Sequence of chain 1.B:
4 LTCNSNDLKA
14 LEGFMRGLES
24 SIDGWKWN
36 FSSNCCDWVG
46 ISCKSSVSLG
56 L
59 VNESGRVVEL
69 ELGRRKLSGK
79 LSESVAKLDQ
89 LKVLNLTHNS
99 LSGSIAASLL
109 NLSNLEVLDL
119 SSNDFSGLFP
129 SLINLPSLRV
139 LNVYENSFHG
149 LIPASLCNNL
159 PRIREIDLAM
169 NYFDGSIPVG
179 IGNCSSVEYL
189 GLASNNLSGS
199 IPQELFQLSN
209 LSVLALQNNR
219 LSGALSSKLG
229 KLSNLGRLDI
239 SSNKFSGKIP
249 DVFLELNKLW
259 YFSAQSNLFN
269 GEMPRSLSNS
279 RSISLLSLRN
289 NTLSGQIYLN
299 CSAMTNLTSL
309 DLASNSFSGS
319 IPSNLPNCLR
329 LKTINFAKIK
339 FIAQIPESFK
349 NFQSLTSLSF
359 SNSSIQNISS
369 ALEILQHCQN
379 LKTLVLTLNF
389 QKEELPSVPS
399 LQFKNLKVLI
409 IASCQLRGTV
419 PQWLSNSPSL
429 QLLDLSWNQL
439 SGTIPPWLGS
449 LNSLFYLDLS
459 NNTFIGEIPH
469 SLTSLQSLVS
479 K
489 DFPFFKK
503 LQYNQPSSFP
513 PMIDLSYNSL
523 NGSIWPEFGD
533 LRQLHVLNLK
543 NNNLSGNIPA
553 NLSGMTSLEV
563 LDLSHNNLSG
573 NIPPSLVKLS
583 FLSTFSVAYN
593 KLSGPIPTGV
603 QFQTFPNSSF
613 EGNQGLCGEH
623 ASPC

Binding-site contacts:
Ligand atom N2 contacts residue TYR296 of chain 1.B at 4.3 Å.
Ligand atom O7 contacts residue TYR296 of chain 1.B at 4.0 Å.
Ligand atom C7 contacts residue TYR296 of chain 1.B at 3.7 Å (hydrophobic).
Ligand atom C7 contacts residue ASN298 of chain 1.B at 3.3 Å.
Ligand atom C6 contacts residue ALA301 of chain 1.B at 3.9 Å (hydrophobic).
Ligand atom C1 contacts residue ASN298 of chain 1.B at 1.4 Å.
Ligand atom O5 contacts residue ASN277 of chain 1.B at 3.9 Å.
Ligand atom O5 contacts residue SER300 of chain 1.B at 3.8 Å.
Ligand atom C2 contacts residue ASN277 of chain 1.B at 3.9 Å.
Ligand atom C6 contacts residue SER300 of chain 1.B at 3.8 Å.
Ligand atom C5 contacts residue ALA301 of chain 1.B at 4.3 Å (hydrophobic).
Ligand atom O7 contacts residue ASN298 of chain 1.B at 3.5 Å (h-bond).
Ligand atom C2 contacts residue ASN298 of chain 1.B at 2.5 Å.
Ligand atom O6 contacts residue ALA301 of chain 1.B at 4.0 Å.
Ligand atom C3 contacts residue ASN298 of chain 1.B at 3.8 Å.
Ligand atom O7 contacts residue ARG273 of chain 1.B at 4.5 Å.
Ligand atom C1 contacts residue ALA301 of chain 1.B at 4.2 Å (hydrophobic).
Ligand atom C5 contacts residue ASN298 of chain 1.B at 3.7 Å.
Ligand atom O7 contacts residue ASN277 of chain 1.B at 3.7 Å.
Ligand atom C5 contacts residue SER300 of chain 1.B at 3.8 Å.
Ligand atom C1 contacts residue SER300 of chain 1.B at 4.4 Å.
Ligand atom C6 contacts residue ARG279 of chain 1.B at 3.3 Å.
Ligand atom C8 contacts residue ASN298 of chain 1.B at 4.2 Å.
Ligand atom C4 contacts residue ASN298 of chain 1.B at 4.2 Å.
Ligand atom N2 contacts residue ASN298 of chain 1.B at 2.9 Å (h-bond).
Ligand atom O5 contacts residue ALA301 of chain 1.B at 3.4 Å.
Ligand atom O6 contacts residue ARG279 of chain 1.B at 3.0 Å (salt-bridge).
Ligand atom C1 contacts residue ASN277 of chain 1.B at 3.6 Å.
Ligand atom C7 contacts residue ASN277 of chain 1.B at 4.4 Å.
Ligand atom O5 contacts residue ASN298 of chain 1.B at 2.4 Å (h-bond).
Ligand atom C8 contacts residue TYR296 of chain 1.B at 3.3 Å (hydrophobic).

The small molecule below binds the protein below.
Small molecule (SMILES): CC(=O)N[C@@H]1[C@@H](O)[C@H](O)[C@@H](CO)O[C@H]1O